The protein below binds the small molecule below.
Small molecule (SMILES): C[C@H](NC(=O)[C@@H]1CCCCN1)c1ccc(Nc2ncc3cc(-c4ccncc4)ccc3n2)cc1

Sequence of chain 1.H:
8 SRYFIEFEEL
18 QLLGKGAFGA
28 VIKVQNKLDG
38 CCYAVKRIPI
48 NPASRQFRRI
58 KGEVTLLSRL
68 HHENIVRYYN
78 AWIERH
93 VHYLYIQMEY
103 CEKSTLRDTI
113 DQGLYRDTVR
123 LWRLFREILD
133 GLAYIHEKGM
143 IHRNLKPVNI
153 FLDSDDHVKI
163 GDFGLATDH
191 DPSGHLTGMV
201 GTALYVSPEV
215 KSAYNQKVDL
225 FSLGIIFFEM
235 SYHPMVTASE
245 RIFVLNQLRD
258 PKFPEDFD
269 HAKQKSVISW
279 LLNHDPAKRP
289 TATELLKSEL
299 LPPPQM

Binding-site contacts:
Ligand atom C23 contacts residue SER106 of chain 1.H at 3.7 Å.
Ligand atom C18 contacts residue PHE165 of chain 1.H at 3.7 Å (hydrophobic).
Ligand atom C5 contacts residue LEU20 of chain 1.H at 3.8 Å (hydrophobic).
Ligand atom C19 contacts residue MET100 of chain 1.H at 3.5 Å (hydrophobic).
Ligand atom C25 contacts residue ASP110 of chain 1.H at 3.4 Å.
Ligand atom N3 contacts residue PHE165 of chain 1.H at 3.1 Å (h-bond).
Ligand atom C5 contacts residue CYS103 of chain 1.H at 3.7 Å (hydrophobic).
Ligand atom C3 contacts residue LEU20 of chain 1.H at 3.5 Å (hydrophobic).
Ligand atom O contacts residue SER106 of chain 1.H at 2.9 Å (h-bond).
Ligand atom C22 contacts residue ASP110 of chain 1.H at 3.4 Å.
Ligand atom N5 contacts residue ASP110 of chain 1.H at 2.5 Å (salt-bridge).
Ligand atom C2 contacts residue LEU20 of chain 1.H at 3.6 Å (hydrophobic).
Ligand atom C12 contacts residue PHE153 of chain 1.H at 3.4 Å (hydrophobic).
Ligand atom C23 contacts residue ASP110 of chain 1.H at 3.5 Å.
Ligand atom C6 contacts residue LEU20 of chain 1.H at 3.8 Å (hydrophobic).
Ligand atom C9 contacts residue CYS103 of chain 1.H at 3.3 Å (hydrophobic).
Ligand atom C7 contacts residue LEU20 of chain 1.H at 3.7 Å (hydrophobic).
Ligand atom C21 contacts residue SER106 of chain 1.H at 3.4 Å.
Ligand atom C6 contacts residue TYR102 of chain 1.H at 3.5 Å (hydrophobic).
Ligand atom C8 contacts residue CYS103 of chain 1.H at 3.7 Å (hydrophobic).
Ligand atom C9 contacts residue GLU101 of chain 1.H at 3.4 Å.
Ligand atom C14 contacts residue PHE153 of chain 1.H at 2.9 Å (hydrophobic).
Ligand atom O contacts residue ASP110 of chain 1.H at 3.4 Å (salt-bridge).
Ligand atom C7 contacts residue SER106 of chain 1.H at 3.7 Å.
Ligand atom C10 contacts residue PHE153 of chain 1.H at 3.6 Å (hydrophobic).
Ligand atom C6 contacts residue CYS103 of chain 1.H at 3.6 Å (hydrophobic).
Ligand atom N1 contacts residue CYS103 of chain 1.H at 2.7 Å (h-bond).
Ligand atom C20 contacts residue MET100 of chain 1.H at 3.5 Å (hydrophobic).
Ligand atom N1 contacts residue TYR102 of chain 1.H at 3.7 Å.
Ligand atom C3 contacts residue SER106 of chain 1.H at 3.8 Å.
Ligand atom C13 contacts residue PHE153 of chain 1.H at 3.0 Å (hydrophobic).
Ligand atom N2 contacts residue PHE153 of chain 1.H at 3.3 Å.
Ligand atom C26 contacts residue ASP110 of chain 1.H at 3.2 Å.
Ligand atom C2 contacts residue SER106 of chain 1.H at 3.6 Å.
Ligand atom C15 contacts residue PHE153 of chain 1.H at 3.0 Å (hydrophobic).
Ligand atom C4 contacts residue LEU20 of chain 1.H at 3.6 Å (hydrophobic).
Ligand atom N contacts residue TYR102 of chain 1.H at 3.4 Å.
Ligand atom C5 contacts residue TYR102 of chain 1.H at 3.7 Å (hydrophobic).
Ligand atom N3 contacts residue ASP164 of chain 1.H at 3.7 Å.
Ligand atom N contacts residue CYS103 of chain 1.H at 2.9 Å (h-bond).